Binding-site contacts:
Ligand atom C6 contacts residue ASN117 of chain 1.A at 3.3 Å.
Ligand atom C3 contacts residue ASN117 of chain 1.A at 3.6 Å.
Ligand atom O7 contacts residue THR119 of chain 1.A at 3.4 Å (h-bond).
Ligand atom C7 contacts residue THR119 of chain 1.A at 3.3 Å.
Ligand atom N2 contacts residue TRP187 of chain 1.A at 3.7 Å.
Ligand atom O7 contacts residue ASN117 of chain 1.A at 3.9 Å.
Ligand atom C8 contacts residue THR119 of chain 1.A at 3.3 Å.
Ligand atom C1 contacts residue ASN117 of chain 1.A at 1.4 Å.
Ligand atom C5 contacts residue ASN117 of chain 1.A at 3.2 Å.
Ligand atom N2 contacts residue ASN117 of chain 1.A at 3.2 Å (h-bond).
Ligand atom N2 contacts residue THR119 of chain 1.A at 4.0 Å.
Ligand atom C4 contacts residue ASN117 of chain 1.A at 3.6 Å.
Ligand atom C1 contacts residue TRP187 of chain 1.A at 4.3 Å (hydrophobic).
Ligand atom C8 contacts residue TRP187 of chain 1.A at 3.7 Å (hydrophobic).
Ligand atom C7 contacts residue TRP187 of chain 1.A at 4.3 Å (hydrophobic).
Ligand atom C7 contacts residue ASN117 of chain 1.A at 3.7 Å.
Ligand atom O6 contacts residue ASN117 of chain 1.A at 3.7 Å.
Ligand atom O5 contacts residue ASN117 of chain 1.A at 2.3 Å (h-bond).
Ligand atom O7 contacts residue LEU121 of chain 1.A at 4.3 Å.
Ligand atom C8 contacts residue LEU120 of chain 1.A at 3.6 Å (hydrophobic).
Ligand atom C2 contacts residue ASN117 of chain 1.A at 2.5 Å.

Sequence of chain 1.A:
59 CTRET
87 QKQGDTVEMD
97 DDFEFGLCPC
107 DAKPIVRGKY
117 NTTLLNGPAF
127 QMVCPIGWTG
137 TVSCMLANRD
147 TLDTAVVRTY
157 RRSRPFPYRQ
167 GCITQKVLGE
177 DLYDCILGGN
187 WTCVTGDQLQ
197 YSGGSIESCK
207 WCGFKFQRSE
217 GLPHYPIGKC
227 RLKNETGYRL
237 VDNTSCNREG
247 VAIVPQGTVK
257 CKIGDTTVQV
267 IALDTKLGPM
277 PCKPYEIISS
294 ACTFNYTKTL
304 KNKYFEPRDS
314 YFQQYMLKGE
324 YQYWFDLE

This protein binds this small molecule.
Small molecule (SMILES): CC(=O)N[C@@H]1[C@@H](O)[C@H](O)[C@@H](CO)O[C@H]1O